Sequence of chain 1.B:
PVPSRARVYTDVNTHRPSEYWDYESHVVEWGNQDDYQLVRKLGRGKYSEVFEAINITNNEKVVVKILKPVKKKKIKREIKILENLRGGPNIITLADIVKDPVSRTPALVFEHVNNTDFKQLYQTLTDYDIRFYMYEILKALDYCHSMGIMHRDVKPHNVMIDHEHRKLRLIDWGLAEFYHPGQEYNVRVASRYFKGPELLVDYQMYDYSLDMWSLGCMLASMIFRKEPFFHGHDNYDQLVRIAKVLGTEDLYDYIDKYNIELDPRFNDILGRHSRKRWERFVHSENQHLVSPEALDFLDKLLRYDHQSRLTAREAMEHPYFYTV

A small-molecule ligand and the protein it binds are described below.
Small molecule (SMILES): O=C(CC(=O)Nc1cccc(C(=O)O)c1)NCCCNCc1ccc(-c2ccccc2)c(Cl)c1

Binding-site contacts:
Ligand atom C14 contacts residue VAL185 of chain 1.B at 3.5 Å (hydrophobic).
Ligand atom C17 contacts residue ILE187 of chain 1.B at 3.5 Å (hydrophobic).
Ligand atom N2 contacts residue VAL185 of chain 1.B at 2.4 Å (h-bond).
Ligand atom N contacts residue ILE197 of chain 1.B at 3.5 Å.
Ligand atom C20 contacts residue MET248 of chain 1.B at 3.6 Å (hydrophobic).
Ligand atom O contacts residue LYS91 of chain 1.B at 2.8 Å (salt-bridge).
Ligand atom C11 contacts residue PRO182 of chain 1.B at 3.4 Å (hydrophobic).
Ligand atom O1 contacts residue ASP198 of chain 1.B at 3.1 Å (salt-bridge).
Ligand atom C20 contacts residue MET244 of chain 1.B at 3.4 Å (hydrophobic).
Ligand atom C6 contacts residue MET186 of chain 1.B at 3.5 Å (hydrophobic).
Ligand atom C25 contacts residue ILE197 of chain 1.B at 3.6 Å (hydrophobic).
Ligand atom C contacts residue LYS91 of chain 1.B at 3.5 Å.
Ligand atom O3 contacts residue MET186 of chain 1.B at 3.1 Å (h-bond).
Ligand atom C10 contacts residue HIS183 of chain 1.B at 3.5 Å.
Ligand atom C contacts residue ASP198 of chain 1.B at 3.4 Å.
Ligand atom C14 contacts residue PRO182 of chain 1.B at 3.0 Å (hydrophobic).
Ligand atom CL contacts residue ILE187 of chain 1.B at 3.5 Å.
Ligand atom O1 contacts residue LYS91 of chain 1.B at 3.7 Å.
Ligand atom C5 contacts residue ILE197 of chain 1.B at 3.5 Å (hydrophobic).
Ligand atom C4 contacts residue MET186 of chain 1.B at 3.6 Å (hydrophobic).
Ligand atom N contacts residue VAL76 of chain 1.B at 3.8 Å.
Ligand atom O3 contacts residue ASN141 of chain 1.B at 3.6 Å.
Ligand atom C12 contacts residue PRO182 of chain 1.B at 3.7 Å (hydrophobic).
Ligand atom C10 contacts residue VAL185 of chain 1.B at 3.3 Å (hydrophobic).
Ligand atom O contacts residue ASP198 of chain 1.B at 3.3 Å.
Ligand atom C23 contacts residue TYR159 of chain 1.B at 3.8 Å (hydrophobic).
Ligand atom C3 contacts residue VAL89 of chain 1.B at 3.7 Å (hydrophobic).
Ligand atom CL contacts residue LEU147 of chain 1.B at 3.8 Å.
Ligand atom C12 contacts residue VAL185 of chain 1.B at 3.3 Å (hydrophobic).
Ligand atom N2 contacts residue PRO182 of chain 1.B at 2.8 Å (h-bond).
Ligand atom C13 contacts residue VAL185 of chain 1.B at 3.6 Å (hydrophobic).
Ligand atom N1 contacts residue HIS183 of chain 1.B at 3.6 Å (h-bond).
Ligand atom C3 contacts residue MET186 of chain 1.B at 3.7 Å (hydrophobic).
Ligand atom C11 contacts residue VAL185 of chain 1.B at 3.3 Å (hydrophobic).
Ligand atom O1 contacts residue PHE136 of chain 1.B at 3.4 Å.
Ligand atom C12 contacts residue PHE144 of chain 1.B at 3.7 Å (hydrophobic).
Ligand atom C19 contacts residue MET244 of chain 1.B at 3.7 Å (hydrophobic).
Ligand atom O2 contacts residue MET186 of chain 1.B at 2.8 Å (h-bond).
Ligand atom C21 contacts residue MET244 of chain 1.B at 3.7 Å (hydrophobic).
Ligand atom C21 contacts residue MET248 of chain 1.B at 3.5 Å (hydrophobic).